Sequence of chain 1.A:
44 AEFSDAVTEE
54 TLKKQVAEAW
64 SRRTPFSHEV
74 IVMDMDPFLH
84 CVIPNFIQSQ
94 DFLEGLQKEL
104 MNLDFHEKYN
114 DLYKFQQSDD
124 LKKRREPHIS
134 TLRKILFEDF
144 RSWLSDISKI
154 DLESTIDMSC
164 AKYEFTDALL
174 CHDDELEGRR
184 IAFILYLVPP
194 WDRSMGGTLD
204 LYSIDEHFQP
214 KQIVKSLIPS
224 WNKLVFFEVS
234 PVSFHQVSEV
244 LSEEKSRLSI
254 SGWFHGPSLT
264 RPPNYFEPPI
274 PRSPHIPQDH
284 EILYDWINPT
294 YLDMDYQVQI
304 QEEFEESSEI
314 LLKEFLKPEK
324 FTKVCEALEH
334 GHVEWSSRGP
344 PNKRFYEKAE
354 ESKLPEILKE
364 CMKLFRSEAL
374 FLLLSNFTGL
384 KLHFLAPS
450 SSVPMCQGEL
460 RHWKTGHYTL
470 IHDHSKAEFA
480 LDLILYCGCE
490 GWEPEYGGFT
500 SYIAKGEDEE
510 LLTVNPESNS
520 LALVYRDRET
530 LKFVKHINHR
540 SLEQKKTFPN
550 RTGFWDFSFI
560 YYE

The small molecule below binds the protein below.
Small molecule (SMILES): O=C(O)c1ccnc(C(=O)O)c1

Binding-site contacts:
Ligand atom C21 contacts residue MN1 of chain 1.E at 2.9 Å.
Ligand atom O42 contacts residue SER254 of chain 1.A at 4.0 Å.
Ligand atom N1 contacts residue MN1 of chain 1.E at 2.4 Å.
Ligand atom C2 contacts residue LEU172 of chain 1.A at 3.6 Å (hydrophobic).
Ligand atom C21 contacts residue GOL1 of chain 1.F at 3.0 Å.
Ligand atom O41 contacts residue TYR189 of chain 1.A at 3.5 Å (h-bond).
Ligand atom O22 contacts residue GOL1 of chain 1.F at 2.8 Å (h-bond).
Ligand atom O41 contacts residue VAL240 of chain 1.A at 3.7 Å.
Ligand atom O41 contacts residue ARG250 of chain 1.A at 2.7 Å (salt-bridge).
Ligand atom C3 contacts residue SER254 of chain 1.A at 4.1 Å.
Ligand atom O21 contacts residue ASP177 of chain 1.A at 3.3 Å (salt-bridge).
Ligand atom C21 contacts residue HIS175 of chain 1.A at 4.0 Å.
Ligand atom O41 contacts residue ILE187 of chain 1.A at 3.8 Å.
Ligand atom O42 contacts residue SER252 of chain 1.A at 3.2 Å (h-bond).
Ligand atom O42 contacts residue ARG250 of chain 1.A at 3.4 Å (salt-bridge).
Ligand atom O22 contacts residue LEU172 of chain 1.A at 3.8 Å.
Ligand atom O21 contacts residue GOL1 of chain 1.F at 2.4 Å (h-bond).
Ligand atom C41 contacts residue ARG250 of chain 1.A at 3.5 Å.
Ligand atom O21 contacts residue HIS175 of chain 1.A at 3.1 Å (h-bond).
Ligand atom O21 contacts residue LEU172 of chain 1.A at 3.9 Å.
Ligand atom N1 contacts residue HIS238 of chain 1.A at 3.2 Å (h-bond).
Ligand atom C41 contacts residue VAL240 of chain 1.A at 3.9 Å (hydrophobic).
Ligand atom C5 contacts residue VAL240 of chain 1.A at 3.6 Å (hydrophobic).
Ligand atom C6 contacts residue HIS238 of chain 1.A at 3.4 Å.
Ligand atom O42 contacts residue ILE187 of chain 1.A at 4.0 Å.
Ligand atom C41 contacts residue ILE187 of chain 1.A at 3.9 Å (hydrophobic).
Ligand atom C6 contacts residue ILE187 of chain 1.A at 4.1 Å (hydrophobic).
Ligand atom C2 contacts residue MN1 of chain 1.E at 3.1 Å.
Ligand atom O21 contacts residue MN1 of chain 1.E at 2.1 Å.
Ligand atom C6 contacts residue LEU202 of chain 1.A at 3.5 Å (hydrophobic).
Ligand atom C6 contacts residue MN1 of chain 1.E at 3.4 Å.
Ligand atom C3 contacts residue LEU172 of chain 1.A at 3.9 Å (hydrophobic).
Ligand atom N1 contacts residue LEU172 of chain 1.A at 4.0 Å.
Ligand atom C4 contacts residue VAL240 of chain 1.A at 3.7 Å (hydrophobic).
Ligand atom C5 contacts residue LEU202 of chain 1.A at 3.6 Å (hydrophobic).
Ligand atom C4 contacts residue ILE187 of chain 1.A at 3.8 Å (hydrophobic).
Ligand atom N1 contacts residue HIS175 of chain 1.A at 3.9 Å.
Ligand atom C21 contacts residue LEU172 of chain 1.A at 3.5 Å (hydrophobic).
Ligand atom C5 contacts residue ILE187 of chain 1.A at 3.8 Å (hydrophobic).
Ligand atom O21 contacts residue TRP256 of chain 1.A at 3.7 Å.